A protein and the small-molecule ligand that binds it are described below.
Small molecule (SMILES): Cc1cc(CCCCCCCOc2ccc(C3=NCCO3)cc2)on1

Sequence of chain 31.C:
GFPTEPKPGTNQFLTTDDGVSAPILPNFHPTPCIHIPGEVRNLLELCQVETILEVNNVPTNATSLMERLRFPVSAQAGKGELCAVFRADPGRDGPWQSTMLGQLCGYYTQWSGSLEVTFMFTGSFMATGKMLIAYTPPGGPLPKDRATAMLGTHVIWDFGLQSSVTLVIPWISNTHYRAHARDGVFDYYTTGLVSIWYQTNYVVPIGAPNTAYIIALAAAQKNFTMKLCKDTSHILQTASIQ

Sequence of chain 35.A:
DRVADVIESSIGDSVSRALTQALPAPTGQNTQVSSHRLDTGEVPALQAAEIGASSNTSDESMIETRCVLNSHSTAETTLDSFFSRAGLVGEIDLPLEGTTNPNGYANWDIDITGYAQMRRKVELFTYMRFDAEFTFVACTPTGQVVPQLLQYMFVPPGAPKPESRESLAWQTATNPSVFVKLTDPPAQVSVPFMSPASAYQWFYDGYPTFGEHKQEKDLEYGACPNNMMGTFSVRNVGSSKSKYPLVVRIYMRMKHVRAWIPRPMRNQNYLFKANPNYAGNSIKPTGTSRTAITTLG

Binding-site contacts:
Ligand atom O1B contacts residue MET230 of chain 35.A at 4.0 Å.
Ligand atom C31 contacts residue ILE24 of chain 35.C at 3.6 Å (hydrophobic).
Ligand atom C5C contacts residue PHE135 of chain 35.A at 3.5 Å (hydrophobic).
Ligand atom C31 contacts residue PRO177 of chain 35.A at 3.9 Å (hydrophobic).
Ligand atom C5 contacts residue PHE233 of chain 35.A at 3.9 Å (hydrophobic).
Ligand atom C5A contacts residue ASN228 of chain 35.A at 4.0 Å.
Ligand atom C3 contacts residue PHE155 of chain 35.A at 4.0 Å (hydrophobic).
Ligand atom C4A contacts residue THR114 of chain 35.A at 3.6 Å.
Ligand atom C5 contacts residue PHE155 of chain 35.A at 3.9 Å (hydrophobic).
Ligand atom N2 contacts residue PHE233 of chain 35.A at 3.8 Å.
Ligand atom C3B contacts residue TRP203 of chain 35.A at 3.2 Å (hydrophobic).
Ligand atom C6B contacts residue ILE113 of chain 35.A at 4.0 Å (hydrophobic).
Ligand atom C4C contacts residue VAL192 of chain 35.A at 3.5 Å (hydrophobic).
Ligand atom C4B contacts residue ASN228 of chain 35.A at 4.0 Å.
Ligand atom C5C contacts residue ILE111 of chain 35.A at 3.7 Å (hydrophobic).
Ligand atom C4A contacts residue ASP112 of chain 35.A at 3.0 Å.
Ligand atom C2B contacts residue TYR201 of chain 35.A at 3.4 Å (hydrophobic).
Ligand atom C3B contacts residue ASN228 of chain 35.A at 4.0 Å.
Ligand atom C5B contacts residue ASP112 of chain 35.A at 3.9 Å.
Ligand atom C4B contacts residue TRP203 of chain 35.A at 3.6 Å (hydrophobic).
Ligand atom N2 contacts residue PHE155 of chain 35.A at 3.6 Å.
Ligand atom N3A contacts residue ASP112 of chain 35.A at 2.8 Å (salt-bridge).
Ligand atom C5B contacts residue ILE113 of chain 35.A at 3.5 Å (hydrophobic).
Ligand atom O1A contacts residue ASN228 of chain 35.A at 3.7 Å.
Ligand atom O1A contacts residue TRP203 of chain 35.A at 3.3 Å.
Ligand atom C5B contacts residue ILE111 of chain 35.A at 4.0 Å (hydrophobic).
Ligand atom C2C contacts residue VAL192 of chain 35.A at 3.7 Å (hydrophobic).
Ligand atom C6C contacts residue TYR201 of chain 35.A at 4.0 Å (hydrophobic).
Ligand atom C4 contacts residue ILE24 of chain 35.C at 4.0 Å (hydrophobic).
Ligand atom N3A contacts residue ILE113 of chain 35.A at 3.7 Å.
Ligand atom C4 contacts residue VAL190 of chain 35.A at 3.8 Å (hydrophobic).
Ligand atom O1B contacts residue TYR201 of chain 35.A at 3.4 Å.
Ligand atom O1 contacts residue PHE233 of chain 35.A at 3.1 Å.
Ligand atom C2B contacts residue TRP203 of chain 35.A at 4.1 Å (hydrophobic).
Ligand atom C31 contacts residue VAL179 of chain 35.A at 3.5 Å (hydrophobic).
Ligand atom C7C contacts residue MET230 of chain 35.A at 4.0 Å (hydrophobic).
Ligand atom C2A contacts residue TRP203 of chain 35.A at 3.6 Å (hydrophobic).
Ligand atom C4C contacts residue PHE135 of chain 35.A at 3.7 Å (hydrophobic).
Ligand atom O1 contacts residue PHE155 of chain 35.A at 3.5 Å.
Ligand atom C3C contacts residue PHE135 of chain 35.A at 3.8 Å (hydrophobic).

Sequence of chain 35.C:
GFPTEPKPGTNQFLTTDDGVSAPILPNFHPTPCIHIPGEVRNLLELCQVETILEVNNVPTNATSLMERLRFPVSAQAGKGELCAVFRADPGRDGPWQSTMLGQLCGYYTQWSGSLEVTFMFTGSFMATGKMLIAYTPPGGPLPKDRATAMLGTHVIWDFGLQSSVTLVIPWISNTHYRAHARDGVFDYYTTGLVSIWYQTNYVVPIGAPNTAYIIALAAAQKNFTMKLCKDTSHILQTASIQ